Sequence of chain 3.D:
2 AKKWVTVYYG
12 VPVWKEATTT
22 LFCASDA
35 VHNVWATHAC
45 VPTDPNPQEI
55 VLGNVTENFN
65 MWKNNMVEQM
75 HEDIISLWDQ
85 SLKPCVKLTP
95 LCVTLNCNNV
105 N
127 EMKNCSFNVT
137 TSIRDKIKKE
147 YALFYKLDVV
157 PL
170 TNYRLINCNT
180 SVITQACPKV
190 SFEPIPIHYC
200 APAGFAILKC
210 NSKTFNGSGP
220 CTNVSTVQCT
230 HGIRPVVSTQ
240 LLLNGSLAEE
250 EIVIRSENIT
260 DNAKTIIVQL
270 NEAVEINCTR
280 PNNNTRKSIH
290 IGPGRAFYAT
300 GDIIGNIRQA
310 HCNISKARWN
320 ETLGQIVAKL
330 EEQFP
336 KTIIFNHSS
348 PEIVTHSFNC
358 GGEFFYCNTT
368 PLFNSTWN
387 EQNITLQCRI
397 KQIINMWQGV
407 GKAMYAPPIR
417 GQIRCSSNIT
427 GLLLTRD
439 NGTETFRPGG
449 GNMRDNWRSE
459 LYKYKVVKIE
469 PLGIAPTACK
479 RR

Binding-site contacts:
Ligand atom N2 contacts residue ASN243 of chain 3.D at 4.3 Å.
Ligand atom C7 contacts residue ASN243 of chain 3.D at 3.7 Å.
Ligand atom O7 contacts residue ASN243 of chain 3.D at 4.2 Å.
Ligand atom C8 contacts residue ASN243 of chain 3.D at 3.2 Å.
Ligand atom O7 contacts residue ARG233 of chain 3.D at 3.5 Å (salt-bridge).
Ligand atom C8 contacts residue NAG1 of chain 3.I at 3.1 Å.
Ligand atom C7 contacts residue NAG1 of chain 3.I at 4.5 Å.
Ligand atom C3 contacts residue ASN424 of chain 3.D at 3.8 Å.
Ligand atom N2 contacts residue ASN424 of chain 3.D at 2.9 Å (h-bond).
Ligand atom C8 contacts residue ARG233 of chain 3.D at 3.2 Å.
Ligand atom C7 contacts residue ASN424 of chain 3.D at 3.5 Å.
Ligand atom O7 contacts residue ASN424 of chain 3.D at 3.6 Å (h-bond).
Ligand atom C5 contacts residue ASN424 of chain 3.D at 3.7 Å.
Ligand atom C1 contacts residue ASN424 of chain 3.D at 1.4 Å.
Ligand atom O5 contacts residue ASN424 of chain 3.D at 2.4 Å (h-bond).
Ligand atom C2 contacts residue ASN424 of chain 3.D at 2.5 Å.
Ligand atom C7 contacts residue ARG233 of chain 3.D at 3.8 Å.
Ligand atom C4 contacts residue ASN424 of chain 3.D at 4.2 Å.

A protein and the small-molecule ligand that binds it are described below.
Small molecule (SMILES): CC(=O)N[C@@H]1[C@@H](O)[C@H](O)[C@@H](CO)O[C@H]1O